Sequence of chain 1.A:
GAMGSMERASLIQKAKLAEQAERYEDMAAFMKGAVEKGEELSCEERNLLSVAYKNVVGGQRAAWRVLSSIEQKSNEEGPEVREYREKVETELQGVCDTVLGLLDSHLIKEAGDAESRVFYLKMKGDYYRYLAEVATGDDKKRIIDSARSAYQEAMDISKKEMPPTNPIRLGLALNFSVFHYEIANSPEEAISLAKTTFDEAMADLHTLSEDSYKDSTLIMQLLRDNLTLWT

Binding-site contacts:
Ligand atom C20 contacts residue VAL8 of chain 1.B at 3.8 Å (hydrophobic).
Ligand atom C48 contacts residue GLU42 of chain 1.A at 3.7 Å.
Ligand atom O37 contacts residue LEU246 of chain 1.A at 3.7 Å.
Ligand atom O13 contacts residue VAL74 of chain 1.A at 3.7 Å.
Ligand atom C36 contacts residue LYS242 of chain 1.A at 3.7 Å.
Ligand atom O8 contacts residue ASP243 of chain 1.A at 3.8 Å.
Ligand atom C27 contacts residue PHE147 of chain 1.A at 3.7 Å (hydrophobic).
Ligand atom O16 contacts residue PRO195 of chain 1.A at 3.8 Å.
Ligand atom O43 contacts residue ASP243 of chain 1.A at 3.5 Å (salt-bridge).
Ligand atom O29 contacts residue ASP243 of chain 1.A at 2.7 Å (salt-bridge).
Ligand atom C9 contacts residue ASP243 of chain 1.A at 3.6 Å.
Ligand atom O24 contacts residue ASP243 of chain 1.A at 3.6 Å.
Ligand atom O16 contacts residue ASP243 of chain 1.A at 2.6 Å (salt-bridge).
Ligand atom O34 contacts residue UGH1 of chain 1.D at 3.4 Å.
Ligand atom C27 contacts residue LYS150 of chain 1.A at 3.7 Å.
Ligand atom O22 contacts residue ASN70 of chain 1.A at 3.4 Å (h-bond).
Ligand atom O13 contacts residue LYS77 of chain 1.A at 3.5 Å (salt-bridge).
Ligand atom C20 contacts residue LYS150 of chain 1.A at 3.8 Å.
Ligand atom C7 contacts residue SER73 of chain 1.A at 3.8 Å.
Ligand atom O13 contacts residue VAL8 of chain 1.B at 3.7 Å.
Ligand atom C11 contacts residue ASP243 of chain 1.A at 3.8 Å.
Ligand atom C7 contacts residue ASN70 of chain 1.A at 3.7 Å.
Ligand atom C23 contacts residue ASN70 of chain 1.A at 3.6 Å.
Ligand atom C23 contacts residue ILE196 of chain 1.A at 3.8 Å (hydrophobic).
Ligand atom C31 contacts residue LEU246 of chain 1.A at 3.6 Å (hydrophobic).
Ligand atom C38 contacts residue MET151 of chain 1.A at 3.5 Å (hydrophobic).
Ligand atom C21 contacts residue UGH1 of chain 1.D at 3.7 Å.
Ligand atom O24 contacts residue LEU246 of chain 1.A at 3.8 Å.
Ligand atom C48 contacts residue LEU71 of chain 1.A at 3.7 Å (hydrophobic).
Ligand atom C38 contacts residue LYS150 of chain 1.A at 3.5 Å.
Ligand atom C25 contacts residue PRO195 of chain 1.A at 3.5 Å (hydrophobic).
Ligand atom O32 contacts residue LYS150 of chain 1.A at 2.7 Å (salt-bridge).
Ligand atom C14 contacts residue ASN70 of chain 1.A at 3.5 Å.
Ligand atom C25 contacts residue ILE247 of chain 1.A at 3.8 Å (hydrophobic).
Ligand atom C38 contacts residue PHE147 of chain 1.A at 3.6 Å (hydrophobic).
Ligand atom C18 contacts residue VAL8 of chain 1.B at 3.8 Å (hydrophobic).
Ligand atom C7 contacts residue VAL74 of chain 1.A at 3.8 Å (hydrophobic).
Ligand atom C23 contacts residue PHE147 of chain 1.A at 3.8 Å (hydrophobic).
Ligand atom C10 contacts residue VAL8 of chain 1.B at 3.7 Å (hydrophobic).
Ligand atom C46 contacts residue GLU42 of chain 1.A at 3.8 Å.

The small molecule below binds the protein below.
Small molecule (SMILES): C=CC(C)(C)OC[C@H]1O[C@H](O[C@@H]2C3=C([C@H](C)COC(C)=O)C[C@H](O)[C@]3(C)/C=C3/[C@@H](COC)CC[C@H]3[C@@H](C)[C@H]2O)[C@H](O)[C@@H](OC(C)=O)[C@@H]1O

Sequence of chain 1.B:
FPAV